Binding-site contacts:
Ligand atom C7 contacts residue GLY150 of chain 21.A at 4.5 Å.
Ligand atom C8 contacts residue ASN154 of chain 21.A at 3.4 Å.
Ligand atom C8 contacts residue GLY150 of chain 21.A at 4.3 Å.
Ligand atom C7 contacts residue ASN154 of chain 21.A at 1.9 Å.
Ligand atom O7 contacts residue ASN154 of chain 21.A at 1.3 Å (h-bond).
Ligand atom O7 contacts residue VAL153 of chain 21.A at 2.8 Å (h-bond).
Ligand atom O5 contacts residue ASN154 of chain 21.A at 3.7 Å.
Ligand atom O5 contacts residue THR156 of chain 21.A at 3.9 Å.
Ligand atom C5 contacts residue THR156 of chain 21.A at 3.7 Å.
Ligand atom C1 contacts residue THR156 of chain 21.A at 4.1 Å.
Ligand atom C2 contacts residue ASN154 of chain 21.A at 2.9 Å.
Ligand atom O7 contacts residue GLY150 of chain 21.A at 4.2 Å.
Ligand atom C3 contacts residue ASN154 of chain 21.A at 4.3 Å.
Ligand atom C1 contacts residue ASN154 of chain 21.A at 2.6 Å.
Ligand atom O7 contacts residue THR156 of chain 21.A at 4.2 Å.
Ligand atom C6 contacts residue THR156 of chain 21.A at 4.2 Å.
Ligand atom C7 contacts residue VAL153 of chain 21.A at 4.0 Å (hydrophobic).
Ligand atom N2 contacts residue ASN154 of chain 21.A at 2.2 Å (h-bond).

The small molecule below binds the protein below.
Small molecule (SMILES): CC(=O)N[C@H]1[C@H](O[C@H]2[C@H](O)[C@@H](NC(C)=O)CO[C@@H]2CO)O[C@H](CO)[C@@H](O)[C@@H]1O

Sequence of chain 21.A:
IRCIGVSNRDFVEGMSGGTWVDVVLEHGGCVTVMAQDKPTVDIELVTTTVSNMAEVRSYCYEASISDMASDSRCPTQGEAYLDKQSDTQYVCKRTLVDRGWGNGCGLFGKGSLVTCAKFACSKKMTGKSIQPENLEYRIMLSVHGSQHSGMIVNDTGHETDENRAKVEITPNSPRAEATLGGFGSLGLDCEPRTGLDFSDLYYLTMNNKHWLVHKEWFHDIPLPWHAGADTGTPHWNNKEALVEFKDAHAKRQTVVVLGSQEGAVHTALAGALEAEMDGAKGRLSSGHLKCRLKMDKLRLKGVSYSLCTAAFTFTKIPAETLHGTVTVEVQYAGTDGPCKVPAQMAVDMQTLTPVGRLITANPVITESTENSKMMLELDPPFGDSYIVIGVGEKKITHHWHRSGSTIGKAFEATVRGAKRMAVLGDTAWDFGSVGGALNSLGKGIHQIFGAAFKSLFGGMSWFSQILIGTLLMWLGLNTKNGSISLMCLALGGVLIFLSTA